Sequence of chain 1.G:
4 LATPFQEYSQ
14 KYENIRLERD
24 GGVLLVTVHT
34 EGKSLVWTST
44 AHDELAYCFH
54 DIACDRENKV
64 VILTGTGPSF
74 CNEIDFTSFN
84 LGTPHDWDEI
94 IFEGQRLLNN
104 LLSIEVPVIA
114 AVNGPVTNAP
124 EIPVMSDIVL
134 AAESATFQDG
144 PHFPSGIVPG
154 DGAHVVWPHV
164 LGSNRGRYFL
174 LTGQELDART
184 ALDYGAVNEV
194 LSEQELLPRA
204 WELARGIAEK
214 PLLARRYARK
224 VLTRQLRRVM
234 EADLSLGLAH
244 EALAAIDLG

This small molecule binds to this protein.
Small molecule (SMILES): C[C@@H]1C(=O)C[C@@H](CC(O)O)C1(C)C

Binding-site contacts:
Ligand atom C5 contacts residue HIS45 of chain 1.G at 4.3 Å.
Ligand atom C5 contacts residue PHE82 of chain 1.G at 3.8 Å (hydrophobic).
Ligand atom C9 contacts residue TRP90 of chain 1.G at 3.9 Å (hydrophobic).
Ligand atom C7 contacts residue PHE82 of chain 1.G at 3.6 Å (hydrophobic).
Ligand atom O3 contacts residue GLU244 of chain 1.G at 4.5 Å.
Ligand atom O1 contacts residue HIS45 of chain 1.G at 3.5 Å.
Ligand atom O2 contacts residue HIS145 of chain 1.G at 2.5 Å (h-bond).
Ligand atom C9 contacts residue ILE93 of chain 1.G at 3.7 Å (hydrophobic).
Ligand atom O2 contacts residue ASP154 of chain 1.G at 3.0 Å (salt-bridge).
Ligand atom O2 contacts residue GLU244 of chain 1.G at 2.6 Å (salt-bridge).
Ligand atom C1 contacts residue ILE93 of chain 1.G at 3.9 Å (hydrophobic).
Ligand atom C6 contacts residue PHE82 of chain 1.G at 4.5 Å (hydrophobic).
Ligand atom C9 contacts residue GLU244 of chain 1.G at 3.3 Å.
Ligand atom O1 contacts residue PHE82 of chain 1.G at 3.6 Å.
Ligand atom O3 contacts residue HIS145 of chain 1.G at 4.1 Å.
Ligand atom C8 contacts residue ILE150 of chain 1.G at 4.3 Å (hydrophobic).
Ligand atom C4 contacts residue HIS45 of chain 1.G at 4.2 Å.
Ligand atom C6 contacts residue ILE77 of chain 1.G at 3.6 Å (hydrophobic).
Ligand atom C5 contacts residue ILE93 of chain 1.G at 4.0 Å (hydrophobic).
Ligand atom C10 contacts residue GLU244 of chain 1.G at 3.3 Å.
Ligand atom C10 contacts residue HIS145 of chain 1.G at 3.6 Å.
Ligand atom C8 contacts residue GLU244 of chain 1.G at 3.6 Å.
Ligand atom C7 contacts residue PHE79 of chain 1.G at 4.2 Å (hydrophobic).
Ligand atom C8 contacts residue PHE79 of chain 1.G at 4.5 Å (hydrophobic).
Ligand atom O3 contacts residue ASP154 of chain 1.G at 2.7 Å (salt-bridge).
Ligand atom O1 contacts residue TRP40 of chain 1.G at 2.7 Å (h-bond).
Ligand atom C1 contacts residue GLU244 of chain 1.G at 4.4 Å.
Ligand atom C4 contacts residue PHE82 of chain 1.G at 4.2 Å (hydrophobic).
Ligand atom C7 contacts residue LEU84 of chain 1.G at 3.9 Å (hydrophobic).
Ligand atom C4 contacts residue TRP40 of chain 1.G at 3.9 Å (hydrophobic).
Ligand atom C6 contacts residue TRP40 of chain 1.G at 3.7 Å (hydrophobic).
Ligand atom C1 contacts residue TRP90 of chain 1.G at 4.5 Å (hydrophobic).
Ligand atom C6 contacts residue PRO144 of chain 1.G at 4.0 Å (hydrophobic).
Ligand atom C10 contacts residue ASP154 of chain 1.G at 3.2 Å.
Ligand atom C3 contacts residue TRP40 of chain 1.G at 4.4 Å (hydrophobic).